Sequence of chain 2.P:
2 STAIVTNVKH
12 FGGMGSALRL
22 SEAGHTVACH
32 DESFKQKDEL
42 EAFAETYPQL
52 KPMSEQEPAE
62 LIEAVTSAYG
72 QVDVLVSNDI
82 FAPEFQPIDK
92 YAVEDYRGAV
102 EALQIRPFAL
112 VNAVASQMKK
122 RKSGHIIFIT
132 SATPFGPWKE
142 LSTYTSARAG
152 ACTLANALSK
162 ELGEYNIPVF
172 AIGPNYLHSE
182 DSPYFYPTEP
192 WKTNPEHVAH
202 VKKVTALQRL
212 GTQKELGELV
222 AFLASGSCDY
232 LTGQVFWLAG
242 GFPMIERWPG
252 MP

Binding-site contacts:
Ligand atom C4 contacts residue THR134 of chain 1.P at 4.3 Å.
Ligand atom C2 contacts residue PHE186 of chain 1.P at 3.3 Å (hydrophobic).
Ligand atom O1 contacts residue PRO84 of chain 1.P at 3.0 Å.
Ligand atom C5 contacts residue ASN176 of chain 1.P at 4.3 Å.
Ligand atom C7 contacts residue THR134 of chain 1.P at 4.0 Å.
Ligand atom C7 contacts residue SER132 of chain 1.P at 3.9 Å.
Ligand atom N1 contacts residue TRP249 of chain 2.P at 3.9 Å.
Ligand atom C6 contacts residue TRP249 of chain 2.P at 3.2 Å (hydrophobic).
Ligand atom O2 contacts residue TRP249 of chain 2.P at 3.4 Å.
Ligand atom O3 contacts residue PHE12 of chain 1.P at 4.2 Å.
Ligand atom C5 contacts residue TRP249 of chain 2.P at 3.6 Å (hydrophobic).
Ligand atom C4 contacts residue TYR145 of chain 1.P at 3.9 Å (hydrophobic).
Ligand atom C8 contacts residue TYR145 of chain 1.P at 3.2 Å (hydrophobic).
Ligand atom C8 contacts residue PRO175 of chain 1.P at 3.6 Å (hydrophobic).
Ligand atom C4 contacts residue ASN176 of chain 1.P at 4.4 Å.
Ligand atom C7 contacts residue TYR145 of chain 1.P at 4.0 Å (hydrophobic).
Ligand atom C8 contacts residue SER132 of chain 1.P at 3.0 Å.
Ligand atom O3 contacts residue TYR187 of chain 1.P at 3.8 Å.
Ligand atom C2 contacts residue TYR145 of chain 1.P at 3.6 Å (hydrophobic).
Ligand atom O3 contacts residue ASN176 of chain 1.P at 3.8 Å.
Ligand atom O3 contacts residue TYR145 of chain 1.P at 4.2 Å.
Ligand atom C6 contacts residue TRP139 of chain 1.P at 3.5 Å (hydrophobic).
Ligand atom C7 contacts residue TYR187 of chain 1.P at 4.2 Å (hydrophobic).
Ligand atom O3 contacts residue PRO175 of chain 1.P at 3.9 Å.
Ligand atom C1 contacts residue TRP249 of chain 2.P at 4.0 Å (hydrophobic).
Ligand atom C7 contacts residue PRO175 of chain 1.P at 4.3 Å (hydrophobic).
Ligand atom O2 contacts residue PHE86 of chain 1.P at 3.1 Å.
Ligand atom C8 contacts residue PHE186 of chain 1.P at 4.3 Å (hydrophobic).
Ligand atom C8 contacts residue ASN176 of chain 1.P at 4.3 Å.
Ligand atom C7 contacts residue ASN176 of chain 1.P at 3.4 Å.
Ligand atom C8 contacts residue THR134 of chain 1.P at 4.3 Å.
Ligand atom N1 contacts residue PHE86 of chain 1.P at 4.2 Å.
Ligand atom C3 contacts residue PHE186 of chain 1.P at 3.5 Å (hydrophobic).
Ligand atom C1 contacts residue PHE186 of chain 1.P at 4.1 Å (hydrophobic).
Ligand atom C4 contacts residue PHE186 of chain 1.P at 4.2 Å (hydrophobic).
Ligand atom C5 contacts residue TRP139 of chain 1.P at 3.3 Å (hydrophobic).
Ligand atom O3 contacts residue PHE186 of chain 1.P at 3.8 Å.
Ligand atom N1 contacts residue PRO84 of chain 1.P at 4.0 Å.
Ligand atom C3 contacts residue TYR145 of chain 1.P at 3.0 Å (hydrophobic).
Ligand atom C5 contacts residue TYR187 of chain 1.P at 3.8 Å (hydrophobic).

Sequence of chain 1.P:
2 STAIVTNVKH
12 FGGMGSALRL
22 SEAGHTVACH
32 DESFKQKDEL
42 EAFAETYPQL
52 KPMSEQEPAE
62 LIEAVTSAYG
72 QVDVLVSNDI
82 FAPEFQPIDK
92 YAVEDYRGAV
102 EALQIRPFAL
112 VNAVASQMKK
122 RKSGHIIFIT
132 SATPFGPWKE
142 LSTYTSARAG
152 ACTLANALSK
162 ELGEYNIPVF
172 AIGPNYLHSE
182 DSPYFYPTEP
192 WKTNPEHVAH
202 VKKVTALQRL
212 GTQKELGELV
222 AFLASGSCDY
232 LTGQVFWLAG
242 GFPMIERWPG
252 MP

A protein and the small-molecule ligand that binds it are described below.
Small molecule (SMILES): O=[N+]([O-])c1ccc([C@H]2CO2)cc1